Binding-site contacts:
Ligand atom O1 contacts residue GLN53 of chain 1.A at 3.4 Å.
Ligand atom C10 contacts residue ILE46 of chain 1.A at 3.8 Å (hydrophobic).
Ligand atom O4 contacts residue PHE91 of chain 1.A at 3.5 Å.
Ligand atom C14 contacts residue TRP83 of chain 1.A at 3.7 Å (hydrophobic).
Ligand atom C7 contacts residue ILE46 of chain 1.A at 3.6 Å (hydrophobic).
Ligand atom C12 contacts residue ILE46 of chain 1.A at 3.7 Å (hydrophobic).
Ligand atom C9 contacts residue ILE46 of chain 1.A at 3.8 Å (hydrophobic).
Ligand atom C18 contacts residue PHE91 of chain 1.A at 3.6 Å (hydrophobic).
Ligand atom C19 contacts residue PHE91 of chain 1.A at 3.4 Å (hydrophobic).
Ligand atom O2 contacts residue ARG94 of chain 1.A at 3.5 Å (salt-bridge).
Ligand atom C22 contacts residue ARG94 of chain 1.A at 3.7 Å.
Ligand atom C16 contacts residue PHE91 of chain 1.A at 3.6 Å (hydrophobic).
Ligand atom C1 contacts residue CYS210 of chain 1.A at 3.4 Å (hydrophobic).
Ligand atom C21 contacts residue PHE91 of chain 1.A at 3.5 Å (hydrophobic).
Ligand atom C20 contacts residue PHE91 of chain 1.A at 3.5 Å (hydrophobic).
Ligand atom C15 contacts residue ASN84 of chain 1.A at 3.1 Å.
Ligand atom O4 contacts residue ILE88 of chain 1.A at 3.5 Å.
Ligand atom O2 contacts residue ALA49 of chain 1.A at 3.3 Å.
Ligand atom C12 contacts residue LEU214 of chain 1.A at 3.9 Å (hydrophobic).
Ligand atom O2 contacts residue LEU104 of chain 1.A at 3.5 Å.
Ligand atom C17 contacts residue ALA50 of chain 1.A at 3.9 Å (hydrophobic).
Ligand atom C6 contacts residue VAL43 of chain 1.A at 3.9 Å (hydrophobic).
Ligand atom C15 contacts residue ILE88 of chain 1.A at 3.8 Å (hydrophobic).
Ligand atom O1 contacts residue ALA105 of chain 1.A at 3.9 Å.
Ligand atom C5 contacts residue HIS213 of chain 1.A at 3.8 Å.
Ligand atom C11 contacts residue LEU214 of chain 1.A at 3.9 Å (hydrophobic).
Ligand atom C14 contacts residue ASN84 of chain 1.A at 3.4 Å.
Ligand atom O1 contacts residue PHE91 of chain 1.A at 3.5 Å.
Ligand atom O1 contacts residue ARG94 of chain 1.A at 3.0 Å (salt-bridge).
Ligand atom C20 contacts residue LEU104 of chain 1.A at 3.8 Å (hydrophobic).
Ligand atom C17 contacts residue PHE91 of chain 1.A at 3.8 Å (hydrophobic).
Ligand atom C8 contacts residue ILE46 of chain 1.A at 3.7 Å (hydrophobic).
Ligand atom O3 contacts residue ALA50 of chain 1.A at 3.2 Å.
Ligand atom C17 contacts residue LEU87 of chain 1.A at 3.8 Å (hydrophobic).
Ligand atom C5 contacts residue PHE217 of chain 1.A at 3.8 Å (hydrophobic).
Ligand atom C22 contacts residue PHE91 of chain 1.A at 3.8 Å (hydrophobic).
Ligand atom C21 contacts residue ILE46 of chain 1.A at 3.5 Å (hydrophobic).
Ligand atom O2 contacts residue ALA105 of chain 1.A at 3.0 Å (h-bond).
Ligand atom C11 contacts residue ILE46 of chain 1.A at 3.8 Å (hydrophobic).
Ligand atom C1 contacts residue VAL127 of chain 1.A at 3.9 Å (hydrophobic).

Sequence of chain 1.A:
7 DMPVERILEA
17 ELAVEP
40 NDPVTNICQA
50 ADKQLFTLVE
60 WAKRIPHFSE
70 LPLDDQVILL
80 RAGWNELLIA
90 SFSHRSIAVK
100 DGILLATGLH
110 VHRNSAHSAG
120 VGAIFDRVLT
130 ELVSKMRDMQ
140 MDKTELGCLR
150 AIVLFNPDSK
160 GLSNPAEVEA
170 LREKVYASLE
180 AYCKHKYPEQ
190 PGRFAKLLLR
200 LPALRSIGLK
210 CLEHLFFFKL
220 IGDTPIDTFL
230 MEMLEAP

The protein below binds the small molecule below.
Small molecule (SMILES): CC1(C)CC(C)(C)c2cc(C3(c4ccc(C(=O)O)cc4)OCCO3)ccc21